Binding-site contacts:
Ligand atom C7 contacts residue SER311 of chain 1.A at 3.5 Å.
Ligand atom N2 contacts residue ASN283 of chain 1.A at 2.9 Å (h-bond).
Ligand atom C7 contacts residue ASN283 of chain 1.A at 3.5 Å.
Ligand atom O7 contacts residue SER311 of chain 1.A at 3.0 Å (h-bond).
Ligand atom O7 contacts residue ASN283 of chain 1.A at 3.8 Å.
Ligand atom O5 contacts residue ILE281 of chain 1.A at 3.9 Å.
Ligand atom C6 contacts residue ARG558 of chain 1.A at 4.1 Å.
Ligand atom C8 contacts residue SER311 of chain 1.A at 4.0 Å.
Ligand atom C5 contacts residue ILE281 of chain 1.A at 4.0 Å (hydrophobic).
Ligand atom O5 contacts residue ASN283 of chain 1.A at 2.4 Å (h-bond).
Ligand atom O6 contacts residue ARG558 of chain 1.A at 3.8 Å.
Ligand atom C1 contacts residue ILE281 of chain 1.A at 4.0 Å (hydrophobic).
Ligand atom C8 contacts residue MET310 of chain 1.A at 3.5 Å (hydrophobic).
Ligand atom O6 contacts residue GLU639 of chain 1.A at 3.9 Å.
Ligand atom N2 contacts residue SER311 of chain 1.A at 4.3 Å.
Ligand atom C2 contacts residue ASN283 of chain 1.A at 2.4 Å.
Ligand atom O7 contacts residue THR312 of chain 1.A at 3.4 Å.
Ligand atom O6 contacts residue ASP640 of chain 1.A at 3.6 Å.
Ligand atom C8 contacts residue ASN283 of chain 1.A at 4.3 Å.
Ligand atom C4 contacts residue ASN283 of chain 1.A at 4.3 Å.
Ligand atom C1 contacts residue ASN283 of chain 1.A at 1.4 Å.
Ligand atom C3 contacts residue ASN283 of chain 1.A at 3.8 Å.
Ligand atom C6 contacts residue ILE281 of chain 1.A at 4.4 Å (hydrophobic).
Ligand atom C6 contacts residue GLU639 of chain 1.A at 4.4 Å.
Ligand atom C5 contacts residue ASN283 of chain 1.A at 3.6 Å.

The small molecule below binds the protein below.
Small molecule (SMILES): CC(=O)N[C@H]1[C@H](O[C@H]2[C@H](O)[C@@H](NC(C)=O)CO[C@@H]2CO)O[C@H](CO)[C@@H](O)[C@@H]1O

Sequence of chain 1.A:
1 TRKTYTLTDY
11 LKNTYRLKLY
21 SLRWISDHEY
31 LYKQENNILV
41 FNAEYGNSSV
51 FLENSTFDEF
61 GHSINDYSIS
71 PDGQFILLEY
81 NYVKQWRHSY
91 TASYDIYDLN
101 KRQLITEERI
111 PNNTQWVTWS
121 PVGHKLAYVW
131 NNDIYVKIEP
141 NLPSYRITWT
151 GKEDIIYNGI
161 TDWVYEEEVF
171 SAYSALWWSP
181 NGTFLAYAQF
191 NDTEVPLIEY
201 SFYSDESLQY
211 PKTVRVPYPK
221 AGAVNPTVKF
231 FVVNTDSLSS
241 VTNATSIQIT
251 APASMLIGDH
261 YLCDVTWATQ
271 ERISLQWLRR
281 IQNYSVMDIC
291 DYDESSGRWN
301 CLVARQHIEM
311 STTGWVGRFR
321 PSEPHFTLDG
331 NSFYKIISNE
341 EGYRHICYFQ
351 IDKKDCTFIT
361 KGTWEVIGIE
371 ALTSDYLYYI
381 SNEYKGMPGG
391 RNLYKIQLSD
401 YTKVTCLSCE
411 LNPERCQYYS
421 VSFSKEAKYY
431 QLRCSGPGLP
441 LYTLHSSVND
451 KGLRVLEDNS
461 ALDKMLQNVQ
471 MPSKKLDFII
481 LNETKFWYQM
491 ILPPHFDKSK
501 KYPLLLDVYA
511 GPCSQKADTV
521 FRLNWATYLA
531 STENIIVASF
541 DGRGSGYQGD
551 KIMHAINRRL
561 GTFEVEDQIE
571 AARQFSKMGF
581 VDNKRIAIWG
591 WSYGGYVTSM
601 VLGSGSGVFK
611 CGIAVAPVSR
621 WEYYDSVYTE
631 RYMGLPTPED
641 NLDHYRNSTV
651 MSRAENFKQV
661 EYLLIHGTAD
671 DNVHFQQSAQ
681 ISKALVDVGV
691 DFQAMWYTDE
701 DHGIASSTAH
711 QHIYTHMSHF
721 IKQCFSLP